Binding-site contacts:
Ligand atom N2 contacts residue ASN47 of chain 3.F at 3.2 Å (h-bond).
Ligand atom O5 contacts residue ASN47 of chain 3.F at 2.2 Å (h-bond).
Ligand atom C5 contacts residue ASN47 of chain 3.F at 3.4 Å.
Ligand atom C3 contacts residue ASN47 of chain 3.F at 3.9 Å.
Ligand atom C1 contacts residue ASN47 of chain 3.F at 1.4 Å.
Ligand atom C2 contacts residue ASN47 of chain 3.F at 2.6 Å.
Ligand atom C4 contacts residue ASN47 of chain 3.F at 4.2 Å.
Ligand atom C6 contacts residue ASN47 of chain 3.F at 4.0 Å.
Ligand atom O7 contacts residue ASN47 of chain 3.F at 3.9 Å.
Ligand atom C7 contacts residue ASN47 of chain 3.F at 3.8 Å.

Sequence of chain 3.F:
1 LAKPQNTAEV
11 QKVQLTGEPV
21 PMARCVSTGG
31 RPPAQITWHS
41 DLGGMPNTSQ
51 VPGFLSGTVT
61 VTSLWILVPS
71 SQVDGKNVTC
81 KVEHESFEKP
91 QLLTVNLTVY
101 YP

The protein below binds the small molecule below.
Small molecule (SMILES): CC(=O)N[C@H]1[C@H](O[C@H]2[C@H](O)[C@@H](NC(C)=O)CO[C@@H]2CO)O[C@H](CO)[C@@H](O)[C@@H]1O